A protein and the small-molecule ligand that binds it are described below.
Small molecule (SMILES): Nc1ncnc2c1ncn2[C@@H]1O[C@H](CO[P](=O)(O)OS(=O)(=O)O)[C@@H](O)[C@H]1O

Binding-site contacts:
Ligand atom O2B contacts residue ARG245 of chain 1.B at 2.9 Å (salt-bridge).
Ligand atom C3' contacts residue GLY161 of chain 1.B at 3.8 Å.
Ligand atom N3 contacts residue PHE61 of chain 1.B at 3.4 Å.
Ligand atom C2' contacts residue SER62 of chain 1.B at 3.8 Å.
Ligand atom O3B contacts residue LYS144 of chain 1.B at 3.3 Å (salt-bridge).
Ligand atom O2B contacts residue ARG242 of chain 1.B at 3.1 Å (salt-bridge).
Ligand atom C2 contacts residue SER84 of chain 1.B at 3.5 Å.
Ligand atom O3B contacts residue TRP246 of chain 1.B at 3.8 Å.
Ligand atom O2A contacts residue ARG245 of chain 1.B at 3.7 Å.
Ligand atom N1 contacts residue PHE61 of chain 1.B at 3.8 Å.
Ligand atom N1 contacts residue SER84 of chain 1.B at 3.7 Å.
Ligand atom O3' contacts residue GLY161 of chain 1.B at 2.6 Å (h-bond).
Ligand atom O2' contacts residue THR160 of chain 1.B at 3.8 Å.
Ligand atom N3 contacts residue SER60 of chain 1.B at 2.8 Å (h-bond).
Ligand atom C4 contacts residue SER60 of chain 1.B at 3.5 Å.
Ligand atom C3' contacts residue ASP66 of chain 1.B at 3.5 Å.
Ligand atom C2 contacts residue SER60 of chain 1.B at 3.5 Å.
Ligand atom C2 contacts residue PHE61 of chain 1.B at 3.1 Å (hydrophobic).
Ligand atom C2 contacts residue LEU85 of chain 1.B at 3.3 Å (hydrophobic).
Ligand atom C5 contacts residue SER62 of chain 1.B at 3.6 Å.
Ligand atom C2' contacts residue ASP66 of chain 1.B at 3.3 Å.
Ligand atom C4 contacts residue SER62 of chain 1.B at 3.4 Å.
Ligand atom C8 contacts residue SER62 of chain 1.B at 3.8 Å.
Ligand atom O1B contacts residue LYS144 of chain 1.B at 3.7 Å.
Ligand atom O2' contacts residue SER60 of chain 1.B at 2.3 Å (h-bond).
Ligand atom O1B contacts residue TRP246 of chain 1.B at 3.7 Å.
Ligand atom O3' contacts residue ASP66 of chain 1.B at 3.1 Å.
Ligand atom N6 contacts residue LEU85 of chain 1.B at 3.1 Å.
Ligand atom O3B contacts residue ARG245 of chain 1.B at 3.0 Å (salt-bridge).
Ligand atom O2A contacts residue ARG242 of chain 1.B at 3.7 Å.
Ligand atom O3' contacts residue GLN162 of chain 1.B at 3.4 Å (h-bond).
Ligand atom C2' contacts residue SER60 of chain 1.B at 3.5 Å.
Ligand atom N7 contacts residue SER62 of chain 1.B at 3.8 Å.
Ligand atom O2' contacts residue GLY161 of chain 1.B at 3.4 Å (h-bond).
Ligand atom SB contacts residue ARG245 of chain 1.B at 3.5 Å (salt-bridge).
Ligand atom O2' contacts residue ASP66 of chain 1.B at 3.3 Å (salt-bridge).
Ligand atom N1 contacts residue LEU85 of chain 1.B at 2.7 Å (h-bond).
Ligand atom N3 contacts residue SER62 of chain 1.B at 3.5 Å (h-bond).
Ligand atom N9 contacts residue SER62 of chain 1.B at 3.5 Å.
Ligand atom C6 contacts residue LEU85 of chain 1.B at 3.5 Å (hydrophobic).

Sequence of chain 1.B:
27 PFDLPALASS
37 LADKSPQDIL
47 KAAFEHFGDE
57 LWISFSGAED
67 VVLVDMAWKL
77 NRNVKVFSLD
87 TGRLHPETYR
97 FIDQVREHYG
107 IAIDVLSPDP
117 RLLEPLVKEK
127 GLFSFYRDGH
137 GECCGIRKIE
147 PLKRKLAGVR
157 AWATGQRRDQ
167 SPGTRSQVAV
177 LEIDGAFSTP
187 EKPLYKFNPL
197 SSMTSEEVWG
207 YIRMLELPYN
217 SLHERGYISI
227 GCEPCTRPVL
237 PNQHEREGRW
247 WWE